Sequence of chain 1.A:
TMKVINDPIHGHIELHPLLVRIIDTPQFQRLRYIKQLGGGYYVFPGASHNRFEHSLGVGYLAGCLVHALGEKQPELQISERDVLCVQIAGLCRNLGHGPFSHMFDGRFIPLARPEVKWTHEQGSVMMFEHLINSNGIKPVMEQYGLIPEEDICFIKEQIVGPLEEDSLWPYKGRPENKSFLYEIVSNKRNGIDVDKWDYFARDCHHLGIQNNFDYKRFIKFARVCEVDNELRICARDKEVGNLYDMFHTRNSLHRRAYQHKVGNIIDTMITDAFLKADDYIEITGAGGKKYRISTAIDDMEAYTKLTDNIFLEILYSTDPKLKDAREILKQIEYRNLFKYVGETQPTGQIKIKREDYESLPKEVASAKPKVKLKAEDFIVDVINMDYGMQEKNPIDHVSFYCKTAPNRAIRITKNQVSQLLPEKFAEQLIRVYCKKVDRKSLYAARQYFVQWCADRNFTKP

Sequence of chain 1.C:
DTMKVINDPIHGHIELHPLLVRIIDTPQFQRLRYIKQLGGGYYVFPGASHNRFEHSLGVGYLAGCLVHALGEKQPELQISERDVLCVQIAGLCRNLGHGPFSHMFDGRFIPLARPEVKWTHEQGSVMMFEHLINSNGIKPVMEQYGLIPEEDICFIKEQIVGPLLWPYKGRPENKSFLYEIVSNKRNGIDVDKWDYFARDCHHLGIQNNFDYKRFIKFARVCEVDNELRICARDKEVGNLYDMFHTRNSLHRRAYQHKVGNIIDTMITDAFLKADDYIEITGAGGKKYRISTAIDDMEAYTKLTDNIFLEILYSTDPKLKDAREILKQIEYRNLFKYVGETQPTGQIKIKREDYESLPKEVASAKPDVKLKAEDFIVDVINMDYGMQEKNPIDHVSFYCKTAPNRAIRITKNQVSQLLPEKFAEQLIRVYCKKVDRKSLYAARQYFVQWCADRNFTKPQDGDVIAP

Sequence of chain 1.B:
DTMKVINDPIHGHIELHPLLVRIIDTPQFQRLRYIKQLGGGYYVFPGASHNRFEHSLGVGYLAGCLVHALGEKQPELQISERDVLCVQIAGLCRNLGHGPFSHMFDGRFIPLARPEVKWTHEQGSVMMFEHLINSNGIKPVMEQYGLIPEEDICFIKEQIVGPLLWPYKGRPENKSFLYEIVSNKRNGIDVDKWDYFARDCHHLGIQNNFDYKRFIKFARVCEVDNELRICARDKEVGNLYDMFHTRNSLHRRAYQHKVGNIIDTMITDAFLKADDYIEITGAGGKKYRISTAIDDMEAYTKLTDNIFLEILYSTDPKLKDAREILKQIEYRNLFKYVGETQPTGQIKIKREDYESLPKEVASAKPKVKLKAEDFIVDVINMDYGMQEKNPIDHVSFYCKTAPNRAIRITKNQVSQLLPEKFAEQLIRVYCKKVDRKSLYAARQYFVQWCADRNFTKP

This protein binds this small molecule.
Small molecule (SMILES): Nc1ncnc2c1ncn2[C@H]1C[C@H](O)[C@@H](CO[P](=O)(O)O[P](=O)(O)OP(=O)(O)O)O1

Binding-site contacts:
Ligand atom C2' contacts residue VAL44 of chain 1.C at 3.5 Å (hydrophobic).
Ligand atom C5' contacts residue VAL5 of chain 1.B at 3.3 Å (hydrophobic).
Ligand atom O3B contacts residue LYS265 of chain 1.C at 3.1 Å (salt-bridge).
Ligand atom O2B contacts residue LYS265 of chain 1.C at 3.2 Å.
Ligand atom O2A contacts residue ARG221 of chain 1.A at 2.8 Å (salt-bridge).
Ligand atom C2' contacts residue PHE45 of chain 1.C at 3.4 Å (hydrophobic).
Ligand atom O3G contacts residue LYS265 of chain 1.C at 2.7 Å (salt-bridge).
Ligand atom N7 contacts residue ARG221 of chain 1.A at 3.0 Å (salt-bridge).
Ligand atom PB contacts residue MG1 of chain 1.H at 3.2 Å.
Ligand atom C3' contacts residue GTP1 of chain 1.L at 3.5 Å.
Ligand atom O1G contacts residue LYS411 of chain 1.A at 3.0 Å (salt-bridge).
Ligand atom O3B contacts residue LYS242 of chain 1.A at 3.5 Å.
Ligand atom C5 contacts residue ARG221 of chain 1.A at 3.3 Å.
Ligand atom O2A contacts residue LYS242 of chain 1.A at 2.9 Å.
Ligand atom N9 contacts residue PHE45 of chain 1.C at 3.5 Å.
Ligand atom O1B contacts residue MG1 of chain 1.H at 2.0 Å.
Ligand atom PG contacts residue MG1 of chain 1.H at 3.3 Å.
Ligand atom C4' contacts residue GTP1 of chain 1.L at 3.5 Å.
Ligand atom C4 contacts residue ARG221 of chain 1.A at 3.2 Å.
Ligand atom C5' contacts residue GTP1 of chain 1.L at 3.4 Å.
Ligand atom N6 contacts residue ARG260 of chain 1.C at 3.3 Å.
Ligand atom C1' contacts residue PHE45 of chain 1.C at 3.4 Å (hydrophobic).
Ligand atom O4' contacts residue ARG221 of chain 1.A at 3.0 Å (salt-bridge).
Ligand atom O3' contacts residue VAL44 of chain 1.C at 2.8 Å (h-bond).
Ligand atom N6 contacts residue ASN246 of chain 1.A at 3.0 Å (h-bond).
Ligand atom C8 contacts residue ARG221 of chain 1.A at 3.3 Å.
Ligand atom O2B contacts residue HIS264 of chain 1.C at 3.1 Å.
Ligand atom O2G contacts residue ARG240 of chain 1.A at 2.9 Å (salt-bridge).
Ligand atom O3A contacts residue GTP1 of chain 1.L at 3.3 Å (h-bond).
Ligand atom O3' contacts residue ASN7 of chain 1.B at 3.0 Å (h-bond).
Ligand atom O1A contacts residue HIS264 of chain 1.C at 2.6 Å (h-bond).
Ligand atom N9 contacts residue ARG221 of chain 1.A at 3.2 Å (salt-bridge).
Ligand atom C3' contacts residue VAL44 of chain 1.C at 3.2 Å (hydrophobic).
Ligand atom C6 contacts residue ARG221 of chain 1.A at 3.5 Å.
Ligand atom N3 contacts residue ASN7 of chain 1.B at 3.1 Å (h-bond).
Ligand atom O1G contacts residue GTP1 of chain 1.L at 2.9 Å (h-bond).
Ligand atom O3G contacts residue ARG240 of chain 1.A at 2.5 Å (salt-bridge).
Ligand atom O1G contacts residue MG1 of chain 1.H at 2.0 Å.
Ligand atom PA contacts residue LYS242 of chain 1.A at 3.5 Å.
Ligand atom O1B contacts residue GTP1 of chain 1.L at 2.7 Å (h-bond).